This small molecule binds to this protein.
Small molecule (SMILES): CSCC[C@H](NC(=O)CNC(=O)[C@H](CCCN=C(N)N)NC(=O)[C@@H](N)CCC(=O)O)C(=O)N[C@H](C(=O)O)[C@@H](C)O

Binding-site contacts:
Ligand atom N contacts residue ASN225 of chain 1.B at 2.7 Å (h-bond).
Ligand atom CB contacts residue TYR224 of chain 1.B at 3.6 Å (hydrophobic).
Ligand atom CE contacts residue GLN260 of chain 1.B at 3.6 Å.
Ligand atom OE2 contacts residue LYS300 of chain 1.B at 2.8 Å (salt-bridge).
Ligand atom NH1 contacts residue TYR150 of chain 1.B at 2.9 Å (h-bond).
Ligand atom SD contacts residue PHE250 of chain 1.B at 3.5 Å.
Ligand atom O contacts residue PHE184 of chain 1.B at 3.3 Å.
Ligand atom N contacts residue ASP332 of chain 1.B at 3.5 Å (salt-bridge).
Ligand atom OE2 contacts residue ASP332 of chain 1.B at 3.7 Å.
Ligand atom O contacts residue TYR217 of chain 1.B at 2.7 Å (h-bond).
Ligand atom O contacts residue GLN260 of chain 1.B at 2.8 Å (h-bond).
Ligand atom CA contacts residue ASN225 of chain 1.B at 3.7 Å.
Ligand atom OE1 contacts residue TYR297 of chain 1.B at 2.5 Å (h-bond).
Ligand atom C contacts residue GLN181 of chain 1.B at 3.7 Å.
Ligand atom N contacts residue ASP335 of chain 1.B at 2.9 Å (salt-bridge).
Ligand atom CG2 contacts residue ILE185 of chain 1.B at 3.5 Å (hydrophobic).
Ligand atom C contacts residue ASP332 of chain 1.B at 3.7 Å.
Ligand atom C contacts residue ASN225 of chain 1.B at 3.5 Å.
Ligand atom NH2 contacts residue ASP192 of chain 1.B at 2.7 Å (salt-bridge).
Ligand atom N contacts residue TYR150 of chain 1.B at 2.9 Å (h-bond).
Ligand atom CZ contacts residue LYS153 of chain 1.B at 3.6 Å.
Ligand atom OE1 contacts residue LYS300 of chain 1.B at 3.3 Å (salt-bridge).
Ligand atom O contacts residue ASN225 of chain 1.B at 3.0 Å (h-bond).
Ligand atom O contacts residue HIS228 of chain 1.B at 2.9 Å (h-bond).
Ligand atom CZ contacts residue ASP192 of chain 1.B at 3.5 Å.
Ligand atom CG contacts residue TYR224 of chain 1.B at 3.6 Å (hydrophobic).
Ligand atom CE contacts residue GLN257 of chain 1.B at 3.5 Å.
Ligand atom CA contacts residue ASP332 of chain 1.B at 3.4 Å.
Ligand atom CE contacts residue TYR224 of chain 1.B at 3.6 Å (hydrophobic).
Ligand atom NH2 contacts residue LYS153 of chain 1.B at 3.4 Å.
Ligand atom OG1 contacts residue GLU147 of chain 1.B at 2.5 Å (salt-bridge).
Ligand atom CD contacts residue LYS300 of chain 1.B at 3.5 Å.
Ligand atom NH1 contacts residue ASP192 of chain 1.B at 2.8 Å (salt-bridge).
Ligand atom CA contacts residue ASN225 of chain 1.B at 3.5 Å.
Ligand atom OXT contacts residue GLN181 of chain 1.B at 2.6 Å (h-bond).
Ligand atom CB contacts residue GLU147 of chain 1.B at 3.4 Å.
Ligand atom CA contacts residue TYR150 of chain 1.B at 3.6 Å (hydrophobic).
Ligand atom NH1 contacts residue LYS153 of chain 1.B at 3.4 Å.
Ligand atom OXT contacts residue MET218 of chain 1.B at 3.4 Å.
Ligand atom O contacts residue ASP335 of chain 1.B at 3.7 Å.

Sequence of chain 1.B:
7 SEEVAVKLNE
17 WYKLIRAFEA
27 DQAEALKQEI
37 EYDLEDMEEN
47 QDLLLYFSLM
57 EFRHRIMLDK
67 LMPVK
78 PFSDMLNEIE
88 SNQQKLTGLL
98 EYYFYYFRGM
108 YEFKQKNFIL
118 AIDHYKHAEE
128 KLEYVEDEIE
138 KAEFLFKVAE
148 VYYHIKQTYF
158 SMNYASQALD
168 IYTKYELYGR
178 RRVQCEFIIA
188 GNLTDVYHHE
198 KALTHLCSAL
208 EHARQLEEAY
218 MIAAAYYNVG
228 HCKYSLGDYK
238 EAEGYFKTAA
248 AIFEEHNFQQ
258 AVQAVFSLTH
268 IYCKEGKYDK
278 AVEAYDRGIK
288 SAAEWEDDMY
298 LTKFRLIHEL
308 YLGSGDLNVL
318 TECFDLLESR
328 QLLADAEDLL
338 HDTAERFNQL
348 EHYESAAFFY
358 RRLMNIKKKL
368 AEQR